Sequence of chain 2.B:
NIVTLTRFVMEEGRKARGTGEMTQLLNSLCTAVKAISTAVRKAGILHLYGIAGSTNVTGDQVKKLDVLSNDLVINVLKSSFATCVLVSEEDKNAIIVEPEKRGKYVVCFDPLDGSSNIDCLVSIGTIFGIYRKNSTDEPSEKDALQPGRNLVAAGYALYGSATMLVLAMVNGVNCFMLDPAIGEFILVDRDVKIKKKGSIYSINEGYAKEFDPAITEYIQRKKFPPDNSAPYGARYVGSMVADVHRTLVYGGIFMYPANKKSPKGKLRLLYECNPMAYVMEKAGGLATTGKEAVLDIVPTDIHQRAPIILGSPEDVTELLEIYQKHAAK

Sequence of chain 2.A:
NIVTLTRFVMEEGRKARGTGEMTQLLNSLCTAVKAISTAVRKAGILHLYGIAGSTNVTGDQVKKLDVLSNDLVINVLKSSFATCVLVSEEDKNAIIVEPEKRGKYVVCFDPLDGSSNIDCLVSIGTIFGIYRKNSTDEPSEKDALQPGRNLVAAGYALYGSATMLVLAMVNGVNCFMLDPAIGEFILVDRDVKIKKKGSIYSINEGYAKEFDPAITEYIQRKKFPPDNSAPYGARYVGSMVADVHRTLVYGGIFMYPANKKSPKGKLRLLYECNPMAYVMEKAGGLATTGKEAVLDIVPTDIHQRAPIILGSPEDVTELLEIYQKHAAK

Binding-site contacts:
Ligand atom O3 contacts residue MET248 of chain 2.B at 2.9 Å (h-bond).
Ligand atom C4 contacts residue GLY246 of chain 2.B at 3.4 Å.
Ligand atom O1P contacts residue TYR264 of chain 2.B at 3.6 Å.
Ligand atom C6 contacts residue TYR244 of chain 2.B at 3.8 Å (hydrophobic).
Ligand atom O6 contacts residue TYR264 of chain 2.B at 3.4 Å.
Ligand atom P contacts residue TYR244 of chain 2.B at 3.9 Å.
Ligand atom O1 contacts residue LEU275 of chain 2.B at 3.8 Å.
Ligand atom O1P contacts residue ARG243 of chain 2.A at 3.6 Å.
Ligand atom O3 contacts residue ASP121 of chain 2.B at 2.5 Å (salt-bridge).
Ligand atom P contacts residue ARG243 of chain 2.A at 4.0 Å.
Ligand atom O1P contacts residue ASN212 of chain 2.B at 2.9 Å (h-bond).
Ligand atom O2P contacts residue ASN212 of chain 2.B at 3.9 Å.
Ligand atom P contacts residue TYR264 of chain 2.B at 3.8 Å.
Ligand atom O1 contacts residue LYS274 of chain 2.B at 3.0 Å.
Ligand atom O6 contacts residue TYR244 of chain 2.B at 4.0 Å.
Ligand atom P contacts residue ASN212 of chain 2.B at 3.7 Å.
Ligand atom C5 contacts residue LYS274 of chain 2.B at 3.7 Å.
Ligand atom C1 contacts residue ASP121 of chain 2.B at 3.6 Å.
Ligand atom C1 contacts residue GLU280 of chain 2.B at 3.7 Å.
Ligand atom O2 contacts residue GLY246 of chain 2.B at 3.8 Å.
Ligand atom O3P contacts residue LYS274 of chain 2.B at 3.8 Å.
Ligand atom P contacts residue LYS274 of chain 2.B at 3.8 Å.
Ligand atom O5 contacts residue LYS274 of chain 2.B at 2.9 Å (salt-bridge).
Ligand atom O3P contacts residue TYR264 of chain 2.B at 2.6 Å (h-bond).
Ligand atom C6 contacts residue LYS274 of chain 2.B at 3.6 Å.
Ligand atom O4 contacts residue MET248 of chain 2.B at 3.2 Å (h-bond).
Ligand atom O3P contacts residue TYR215 of chain 2.B at 2.5 Å (h-bond).
Ligand atom P contacts residue TYR215 of chain 2.B at 3.7 Å.
Ligand atom O2 contacts residue SER123 of chain 2.B at 3.6 Å.
Ligand atom C1 contacts residue MG1 of chain 2.G at 3.9 Å.
Ligand atom O3 contacts residue GLY246 of chain 2.B at 4.0 Å.
Ligand atom C6 contacts residue GLY246 of chain 2.B at 3.8 Å.
Ligand atom C3 contacts residue MET248 of chain 2.B at 3.6 Å (hydrophobic).
Ligand atom C4 contacts residue MET248 of chain 2.B at 3.6 Å (hydrophobic).
Ligand atom C3 contacts residue ASP121 of chain 2.B at 3.6 Å.
Ligand atom O1P contacts residue TYR244 of chain 2.B at 2.7 Å (h-bond).
Ligand atom O3 contacts residue SER247 of chain 2.B at 3.6 Å.
Ligand atom O1 contacts residue GLU280 of chain 2.B at 3.9 Å.
Ligand atom O6 contacts residue LYS274 of chain 2.B at 2.9 Å (salt-bridge).
Ligand atom O2P contacts residue ARG243 of chain 2.A at 2.8 Å (salt-bridge).

This protein binds this small molecule.
Small molecule (SMILES): O=P(O)(O)OC[C@H]1O[C@](O)(CO)[C@@H](O)[C@@H]1O